A small-molecule ligand and the protein it binds are described below.
Small molecule (SMILES): Nc1nc2c(ncn2[C@@H]2O[C@H](CO[P](=O)(O)O[P](=O)(O)NP(=O)(O)O)[C@@H](O)[C@H]2O)c(=O)[nH]1

Binding-site contacts:
Ligand atom PB contacts residue MG1 of chain 1.L at 3.7 Å.
Ligand atom O1A contacts residue HIS205 of chain 1.B at 3.5 Å (h-bond).
Ligand atom O1B contacts residue MG1 of chain 1.L at 2.1 Å.
Ligand atom O1G contacts residue MG1 of chain 1.K at 2.0 Å.
Ligand atom C2 contacts residue ILE103 of chain 1.B at 3.4 Å (hydrophobic).
Ligand atom O1B contacts residue LYS52 of chain 1.B at 3.2 Å (salt-bridge).
Ligand atom PB contacts residue MG1 of chain 1.K at 3.7 Å.
Ligand atom C4 contacts residue ILE50 of chain 1.B at 3.7 Å (hydrophobic).
Ligand atom O2A contacts residue LYS52 of chain 1.B at 3.0 Å (salt-bridge).
Ligand atom PG contacts residue MG1 of chain 1.K at 3.4 Å.
Ligand atom O1G contacts residue HIS205 of chain 1.B at 3.6 Å.
Ligand atom O3A contacts residue LYS52 of chain 1.B at 3.5 Å.
Ligand atom O3G contacts residue MG1 of chain 1.L at 3.0 Å.
Ligand atom C6 contacts residue ILE103 of chain 1.B at 3.5 Å (hydrophobic).
Ligand atom O2B contacts residue TYR63 of chain 1.B at 3.7 Å.
Ligand atom PA contacts residue MG1 of chain 1.K at 3.1 Å.
Ligand atom O1B contacts residue MG1 of chain 1.K at 3.6 Å.
Ligand atom O1A contacts residue MG1 of chain 1.K at 1.9 Å.
Ligand atom PA contacts residue ASP219 of chain 1.B at 3.5 Å.
Ligand atom O1A contacts residue ASP219 of chain 1.B at 3.0 Å (salt-bridge).
Ligand atom C5 contacts residue ILE50 of chain 1.B at 3.5 Å (hydrophobic).
Ligand atom N2 contacts residue ILE103 of chain 1.B at 3.1 Å (h-bond).
Ligand atom O6 contacts residue ILE103 of chain 1.B at 2.8 Å (h-bond).
Ligand atom N3 contacts residue PHE107 of chain 1.B at 3.5 Å.
Ligand atom O1B contacts residue ASP219 of chain 1.B at 2.5 Å (salt-bridge).
Ligand atom O2A contacts residue ASP219 of chain 1.B at 3.4 Å.
Ligand atom O6 contacts residue TYR100 of chain 1.B at 3.6 Å.
Ligand atom O1G contacts residue 84G1 of chain 1.J at 3.2 Å (h-bond).
Ligand atom N7 contacts residue TYR100 of chain 1.B at 2.7 Å (h-bond).
Ligand atom N7 contacts residue ILE50 of chain 1.B at 3.6 Å.
Ligand atom C8 contacts residue TYR100 of chain 1.B at 3.4 Å (hydrophobic).
Ligand atom O1G contacts residue ASP219 of chain 1.B at 3.1 Å (salt-bridge).
Ligand atom PB contacts residue ASP219 of chain 1.B at 3.5 Å.
Ligand atom O2B contacts residue LYS52 of chain 1.B at 3.5 Å.
Ligand atom O3A contacts residue MG1 of chain 1.K at 3.5 Å.
Ligand atom O3A contacts residue ASP219 of chain 1.B at 3.7 Å.
Ligand atom O2G contacts residue GLY37 of chain 1.B at 3.7 Å.
Ligand atom O2B contacts residue SER40 of chain 1.B at 2.9 Å (h-bond).
Ligand atom N1 contacts residue ILE103 of chain 1.B at 2.8 Å (h-bond).
Ligand atom N3B contacts residue MG1 of chain 1.K at 3.5 Å.

Sequence of chain 1.B:
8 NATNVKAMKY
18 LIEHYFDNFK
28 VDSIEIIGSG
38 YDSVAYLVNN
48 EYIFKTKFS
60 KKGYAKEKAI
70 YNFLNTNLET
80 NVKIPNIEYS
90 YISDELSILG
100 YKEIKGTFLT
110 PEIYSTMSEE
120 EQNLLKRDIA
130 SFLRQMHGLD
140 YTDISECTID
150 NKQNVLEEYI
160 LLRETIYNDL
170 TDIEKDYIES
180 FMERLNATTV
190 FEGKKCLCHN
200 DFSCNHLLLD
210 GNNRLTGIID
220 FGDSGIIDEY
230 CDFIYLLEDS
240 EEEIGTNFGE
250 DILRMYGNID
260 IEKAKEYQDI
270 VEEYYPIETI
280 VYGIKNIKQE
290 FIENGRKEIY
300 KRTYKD